Sequence of chain 1.C:
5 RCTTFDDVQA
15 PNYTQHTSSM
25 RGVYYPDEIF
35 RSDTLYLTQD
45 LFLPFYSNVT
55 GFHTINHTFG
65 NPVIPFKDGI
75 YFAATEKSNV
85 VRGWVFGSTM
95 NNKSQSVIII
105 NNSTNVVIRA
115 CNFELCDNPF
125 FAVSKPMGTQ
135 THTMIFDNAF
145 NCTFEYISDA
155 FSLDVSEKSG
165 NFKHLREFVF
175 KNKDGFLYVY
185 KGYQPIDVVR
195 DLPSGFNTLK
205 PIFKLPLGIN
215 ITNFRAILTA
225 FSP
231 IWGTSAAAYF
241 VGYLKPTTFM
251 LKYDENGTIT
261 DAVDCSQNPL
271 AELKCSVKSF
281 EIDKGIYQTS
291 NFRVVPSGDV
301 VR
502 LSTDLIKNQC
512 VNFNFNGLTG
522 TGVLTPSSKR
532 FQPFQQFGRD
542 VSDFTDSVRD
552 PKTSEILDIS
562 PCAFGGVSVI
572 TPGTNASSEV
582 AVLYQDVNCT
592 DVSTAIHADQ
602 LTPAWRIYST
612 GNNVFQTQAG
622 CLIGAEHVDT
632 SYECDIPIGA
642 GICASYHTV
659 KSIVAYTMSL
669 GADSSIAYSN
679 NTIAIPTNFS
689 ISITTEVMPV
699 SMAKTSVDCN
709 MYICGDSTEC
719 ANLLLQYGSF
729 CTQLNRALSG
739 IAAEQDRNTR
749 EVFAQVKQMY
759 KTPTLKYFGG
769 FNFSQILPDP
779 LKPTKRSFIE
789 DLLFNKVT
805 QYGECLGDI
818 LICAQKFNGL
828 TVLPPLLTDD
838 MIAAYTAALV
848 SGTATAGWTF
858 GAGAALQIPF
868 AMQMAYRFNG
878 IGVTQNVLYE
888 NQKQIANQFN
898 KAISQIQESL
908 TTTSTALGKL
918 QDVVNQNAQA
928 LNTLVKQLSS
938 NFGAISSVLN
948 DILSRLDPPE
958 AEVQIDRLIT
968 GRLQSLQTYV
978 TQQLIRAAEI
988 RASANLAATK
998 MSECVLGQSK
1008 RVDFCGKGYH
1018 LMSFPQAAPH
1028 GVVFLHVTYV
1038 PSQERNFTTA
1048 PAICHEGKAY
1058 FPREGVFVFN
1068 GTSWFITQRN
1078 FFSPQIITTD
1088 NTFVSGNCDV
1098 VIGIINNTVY

Binding-site contacts:
Ligand atom C6 contacts residue SER772 of chain 1.C at 4.2 Å.
Ligand atom C8 contacts residue TYR765 of chain 1.C at 3.6 Å (hydrophobic).
Ligand atom C4 contacts residue ASN770 of chain 1.C at 4.2 Å.
Ligand atom O5 contacts residue ASN770 of chain 1.C at 2.2 Å (h-bond).
Ligand atom O7 contacts residue TYR765 of chain 1.C at 4.4 Å.
Ligand atom C5 contacts residue SER772 of chain 1.C at 3.6 Å.
Ligand atom C8 contacts residue PHE786 of chain 1.C at 3.7 Å (hydrophobic).
Ligand atom O5 contacts residue SER772 of chain 1.C at 3.7 Å.
Ligand atom O7 contacts residue ASN770 of chain 1.C at 4.3 Å.
Ligand atom C2 contacts residue ASN770 of chain 1.C at 2.5 Å.
Ligand atom C1 contacts residue SER772 of chain 1.C at 3.7 Å.
Ligand atom O6 contacts residue SER772 of chain 1.C at 4.3 Å.
Ligand atom C7 contacts residue TYR765 of chain 1.C at 4.1 Å (hydrophobic).
Ligand atom O6 contacts residue GLN773 of chain 1.C at 3.1 Å (h-bond).
Ligand atom N2 contacts residue ASN770 of chain 1.C at 3.0 Å (h-bond).
Ligand atom C3 contacts residue ASN770 of chain 1.C at 3.8 Å.
Ligand atom C6 contacts residue GLN773 of chain 1.C at 3.4 Å.
Ligand atom C5 contacts residue ASN770 of chain 1.C at 3.5 Å.
Ligand atom C1 contacts residue ASN770 of chain 1.C at 1.4 Å.
Ligand atom C7 contacts residue ASN770 of chain 1.C at 3.9 Å.

A protein and the small-molecule ligand that binds it are described below.
Small molecule (SMILES): CC(=O)N[C@H]1[C@H](O[C@H]2[C@H](O)[C@@H](NC(C)=O)CO[C@@H]2CO)O[C@H](CO)[C@@H](O[C@@H]2O[C@H](CO)[C@@H](O)[C@H](O)[C@@H]2O)[C@@H]1O